The small molecule below binds the protein below.
Small molecule (SMILES): O=c1[nH]cnc2c1ncn2[C@@H]1O[C@H](COP(=O)(O)O)[C@@H](O)[C@H]1O

Binding-site contacts:
Ligand atom C5' contacts residue SER948 of chain 1.C at 3.2 Å.
Ligand atom C6 contacts residue LYS993 of chain 1.C at 3.6 Å.
Ligand atom C4' contacts residue SER948 of chain 1.C at 3.5 Å.
Ligand atom O2P contacts residue LYS993 of chain 1.C at 2.7 Å (salt-bridge).
Ligand atom O1P contacts residue THR974 of chain 1.C at 2.5 Å (h-bond).
Ligand atom P contacts residue THR974 of chain 1.C at 3.5 Å.
Ligand atom C8 contacts residue SER948 of chain 1.C at 3.0 Å.
Ligand atom P contacts residue LYS993 of chain 1.C at 3.5 Å.
Ligand atom O2' contacts residue ASN1015 of chain 1.C at 2.7 Å (h-bond).
Ligand atom O2' contacts residue THR1017 of chain 1.C at 2.9 Å (h-bond).
Ligand atom O3' contacts residue THR1016 of chain 1.C at 2.8 Å (h-bond).
Ligand atom N3 contacts residue SER1026 of chain 1.C at 3.5 Å.
Ligand atom O3P contacts residue GLY976 of chain 1.C at 3.5 Å.
Ligand atom C1' contacts residue SER948 of chain 1.C at 3.6 Å.
Ligand atom P contacts residue GLY976 of chain 1.C at 3.4 Å.
Ligand atom C5' contacts residue THR974 of chain 1.C at 3.6 Å.
Ligand atom O2' contacts residue SER1026 of chain 1.C at 3.0 Å.
Ligand atom C5 contacts residue LYS993 of chain 1.C at 3.5 Å.
Ligand atom O6 contacts residue ILE1001 of chain 1.C at 3.6 Å.
Ligand atom C2 contacts residue ASP1025 of chain 1.C at 3.4 Å.
Ligand atom C3' contacts residue SER948 of chain 1.C at 3.6 Å.
Ligand atom N9 contacts residue SER948 of chain 1.C at 3.6 Å.
Ligand atom O6 contacts residue LYS993 of chain 1.C at 3.6 Å.
Ligand atom O5' contacts residue LYS993 of chain 1.C at 3.3 Å (salt-bridge).
Ligand atom O4' contacts residue SER948 of chain 1.C at 3.3 Å (h-bond).
Ligand atom N1 contacts residue ASP1025 of chain 1.C at 3.7 Å.
Ligand atom O6 contacts residue VAL994 of chain 1.C at 3.0 Å (h-bond).
Ligand atom P contacts residue THR977 of chain 1.C at 3.6 Å.
Ligand atom O1P contacts residue GLY976 of chain 1.C at 3.4 Å (h-bond).
Ligand atom O3P contacts residue THR977 of chain 1.C at 3.7 Å.
Ligand atom C5' contacts residue VAL949 of chain 1.C at 3.3 Å (hydrophobic).
Ligand atom C2' contacts residue ASN1015 of chain 1.C at 3.0 Å.
Ligand atom O3P contacts residue LYS954 of chain 1.C at 2.7 Å (salt-bridge).
Ligand atom C2' contacts residue SER948 of chain 1.C at 3.3 Å.
Ligand atom O6 contacts residue VAL1028 of chain 1.C at 3.7 Å.
Ligand atom C3' contacts residue THR1016 of chain 1.C at 3.3 Å.
Ligand atom O2P contacts residue GLY976 of chain 1.C at 2.8 Å (h-bond).
Ligand atom O1P contacts residue THR977 of chain 1.C at 2.6 Å (h-bond).
Ligand atom O3' contacts residue THR1017 of chain 1.C at 3.3 Å (h-bond).
Ligand atom O5' contacts residue THR974 of chain 1.C at 3.7 Å.

Sequence of chain 1.C:
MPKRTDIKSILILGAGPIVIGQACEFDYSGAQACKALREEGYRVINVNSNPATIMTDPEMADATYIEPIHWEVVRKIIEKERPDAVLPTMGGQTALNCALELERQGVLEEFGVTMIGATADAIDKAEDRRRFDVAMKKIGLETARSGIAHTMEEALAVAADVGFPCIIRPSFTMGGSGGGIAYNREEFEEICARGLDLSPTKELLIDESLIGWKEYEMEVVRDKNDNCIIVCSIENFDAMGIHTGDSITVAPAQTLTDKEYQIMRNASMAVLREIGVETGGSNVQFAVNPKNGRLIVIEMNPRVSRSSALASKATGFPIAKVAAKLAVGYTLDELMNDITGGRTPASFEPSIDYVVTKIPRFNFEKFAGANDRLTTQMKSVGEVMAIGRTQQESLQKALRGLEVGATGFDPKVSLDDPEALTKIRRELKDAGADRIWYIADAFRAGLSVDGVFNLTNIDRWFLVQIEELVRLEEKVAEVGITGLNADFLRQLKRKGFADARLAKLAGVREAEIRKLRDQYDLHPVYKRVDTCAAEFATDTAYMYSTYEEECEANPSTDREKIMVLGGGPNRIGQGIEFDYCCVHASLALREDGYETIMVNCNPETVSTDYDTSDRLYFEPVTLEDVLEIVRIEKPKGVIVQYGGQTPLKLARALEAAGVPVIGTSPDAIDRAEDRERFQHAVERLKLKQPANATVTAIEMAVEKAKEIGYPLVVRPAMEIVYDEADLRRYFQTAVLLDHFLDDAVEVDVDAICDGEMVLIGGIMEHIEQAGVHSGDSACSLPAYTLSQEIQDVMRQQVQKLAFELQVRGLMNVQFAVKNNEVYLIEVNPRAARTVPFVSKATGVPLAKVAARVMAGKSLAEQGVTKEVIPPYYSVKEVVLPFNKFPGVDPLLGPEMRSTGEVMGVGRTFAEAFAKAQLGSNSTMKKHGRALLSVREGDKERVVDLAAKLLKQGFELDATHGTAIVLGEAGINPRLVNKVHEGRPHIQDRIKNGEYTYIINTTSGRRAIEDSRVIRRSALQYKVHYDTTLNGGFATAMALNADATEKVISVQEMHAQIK